The small molecule below binds the protein below.
Small molecule (SMILES): CC(=O)N[C@H]1[C@H](O[C@H]2[C@H](O)[C@@H](NC(C)=O)CO[C@@H]2CO)O[C@H](CO)[C@@H](O)[C@@H]1O

Binding-site contacts:
Ligand atom O7 contacts residue ASN697 of chain 1.B at 3.1 Å (h-bond).
Ligand atom C7 contacts residue ASN697 of chain 1.B at 3.2 Å.
Ligand atom O5 contacts residue ASN697 of chain 1.B at 2.4 Å (h-bond).
Ligand atom N2 contacts residue ASN697 of chain 1.B at 2.9 Å (h-bond).
Ligand atom C8 contacts residue HIS695 of chain 1.B at 4.3 Å.
Ligand atom C4 contacts residue ASN697 of chain 1.B at 4.2 Å.
Ligand atom C3 contacts residue ASN697 of chain 1.B at 3.8 Å.
Ligand atom C5 contacts residue ASN697 of chain 1.B at 3.7 Å.
Ligand atom C8 contacts residue ASN697 of chain 1.B at 4.4 Å.
Ligand atom C1 contacts residue ASN697 of chain 1.B at 1.4 Å.
Ligand atom C2 contacts residue ASN697 of chain 1.B at 2.5 Å.

Sequence of chain 1.B:
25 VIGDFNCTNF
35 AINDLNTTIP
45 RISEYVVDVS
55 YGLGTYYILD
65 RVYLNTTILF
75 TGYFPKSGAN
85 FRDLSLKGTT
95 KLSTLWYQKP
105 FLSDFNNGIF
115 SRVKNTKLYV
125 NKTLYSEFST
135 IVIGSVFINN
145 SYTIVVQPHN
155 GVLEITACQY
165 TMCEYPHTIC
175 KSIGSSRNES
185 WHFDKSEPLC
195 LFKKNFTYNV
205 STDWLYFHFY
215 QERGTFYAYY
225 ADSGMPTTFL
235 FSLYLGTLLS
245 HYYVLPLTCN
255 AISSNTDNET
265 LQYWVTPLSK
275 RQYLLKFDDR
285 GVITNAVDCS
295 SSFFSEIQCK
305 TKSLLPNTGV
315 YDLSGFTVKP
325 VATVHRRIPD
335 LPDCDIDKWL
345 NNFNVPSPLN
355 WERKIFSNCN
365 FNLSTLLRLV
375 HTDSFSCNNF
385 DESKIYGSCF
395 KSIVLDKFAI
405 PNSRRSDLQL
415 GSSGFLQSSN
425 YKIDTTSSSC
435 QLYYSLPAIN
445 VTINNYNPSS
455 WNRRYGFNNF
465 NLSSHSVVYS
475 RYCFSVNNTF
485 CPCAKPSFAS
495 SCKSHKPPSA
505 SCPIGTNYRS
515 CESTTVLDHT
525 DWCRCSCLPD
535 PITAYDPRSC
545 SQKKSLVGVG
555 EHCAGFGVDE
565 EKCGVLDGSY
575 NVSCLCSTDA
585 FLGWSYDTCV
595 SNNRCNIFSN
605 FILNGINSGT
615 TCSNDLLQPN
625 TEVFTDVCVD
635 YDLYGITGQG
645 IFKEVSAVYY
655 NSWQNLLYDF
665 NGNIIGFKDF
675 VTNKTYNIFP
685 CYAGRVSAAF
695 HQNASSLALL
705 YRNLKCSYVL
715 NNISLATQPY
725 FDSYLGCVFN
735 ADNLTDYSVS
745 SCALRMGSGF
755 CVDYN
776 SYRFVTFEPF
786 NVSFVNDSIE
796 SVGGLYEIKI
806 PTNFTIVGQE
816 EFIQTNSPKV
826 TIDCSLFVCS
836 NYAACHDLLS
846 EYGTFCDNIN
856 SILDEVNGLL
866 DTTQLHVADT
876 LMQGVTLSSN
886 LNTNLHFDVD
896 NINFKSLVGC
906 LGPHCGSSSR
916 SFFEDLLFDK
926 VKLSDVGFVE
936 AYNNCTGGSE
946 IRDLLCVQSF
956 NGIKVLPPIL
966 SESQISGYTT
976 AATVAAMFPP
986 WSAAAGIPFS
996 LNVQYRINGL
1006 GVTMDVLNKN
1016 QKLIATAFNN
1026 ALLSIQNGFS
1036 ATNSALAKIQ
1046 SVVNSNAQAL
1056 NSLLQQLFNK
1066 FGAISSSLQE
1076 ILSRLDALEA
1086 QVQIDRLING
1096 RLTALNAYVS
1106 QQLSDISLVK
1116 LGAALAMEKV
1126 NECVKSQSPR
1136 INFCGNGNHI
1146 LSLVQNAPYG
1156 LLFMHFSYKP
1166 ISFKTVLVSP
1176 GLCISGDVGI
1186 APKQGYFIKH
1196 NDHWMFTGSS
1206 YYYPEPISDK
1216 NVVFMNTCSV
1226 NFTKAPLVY